This protein binds this small molecule.
Small molecule (SMILES): CC(=O)N[C@@H]1[C@@H](O)[C@H](O)[C@@H](CO)O[C@H]1O

Sequence of chain 1.C:
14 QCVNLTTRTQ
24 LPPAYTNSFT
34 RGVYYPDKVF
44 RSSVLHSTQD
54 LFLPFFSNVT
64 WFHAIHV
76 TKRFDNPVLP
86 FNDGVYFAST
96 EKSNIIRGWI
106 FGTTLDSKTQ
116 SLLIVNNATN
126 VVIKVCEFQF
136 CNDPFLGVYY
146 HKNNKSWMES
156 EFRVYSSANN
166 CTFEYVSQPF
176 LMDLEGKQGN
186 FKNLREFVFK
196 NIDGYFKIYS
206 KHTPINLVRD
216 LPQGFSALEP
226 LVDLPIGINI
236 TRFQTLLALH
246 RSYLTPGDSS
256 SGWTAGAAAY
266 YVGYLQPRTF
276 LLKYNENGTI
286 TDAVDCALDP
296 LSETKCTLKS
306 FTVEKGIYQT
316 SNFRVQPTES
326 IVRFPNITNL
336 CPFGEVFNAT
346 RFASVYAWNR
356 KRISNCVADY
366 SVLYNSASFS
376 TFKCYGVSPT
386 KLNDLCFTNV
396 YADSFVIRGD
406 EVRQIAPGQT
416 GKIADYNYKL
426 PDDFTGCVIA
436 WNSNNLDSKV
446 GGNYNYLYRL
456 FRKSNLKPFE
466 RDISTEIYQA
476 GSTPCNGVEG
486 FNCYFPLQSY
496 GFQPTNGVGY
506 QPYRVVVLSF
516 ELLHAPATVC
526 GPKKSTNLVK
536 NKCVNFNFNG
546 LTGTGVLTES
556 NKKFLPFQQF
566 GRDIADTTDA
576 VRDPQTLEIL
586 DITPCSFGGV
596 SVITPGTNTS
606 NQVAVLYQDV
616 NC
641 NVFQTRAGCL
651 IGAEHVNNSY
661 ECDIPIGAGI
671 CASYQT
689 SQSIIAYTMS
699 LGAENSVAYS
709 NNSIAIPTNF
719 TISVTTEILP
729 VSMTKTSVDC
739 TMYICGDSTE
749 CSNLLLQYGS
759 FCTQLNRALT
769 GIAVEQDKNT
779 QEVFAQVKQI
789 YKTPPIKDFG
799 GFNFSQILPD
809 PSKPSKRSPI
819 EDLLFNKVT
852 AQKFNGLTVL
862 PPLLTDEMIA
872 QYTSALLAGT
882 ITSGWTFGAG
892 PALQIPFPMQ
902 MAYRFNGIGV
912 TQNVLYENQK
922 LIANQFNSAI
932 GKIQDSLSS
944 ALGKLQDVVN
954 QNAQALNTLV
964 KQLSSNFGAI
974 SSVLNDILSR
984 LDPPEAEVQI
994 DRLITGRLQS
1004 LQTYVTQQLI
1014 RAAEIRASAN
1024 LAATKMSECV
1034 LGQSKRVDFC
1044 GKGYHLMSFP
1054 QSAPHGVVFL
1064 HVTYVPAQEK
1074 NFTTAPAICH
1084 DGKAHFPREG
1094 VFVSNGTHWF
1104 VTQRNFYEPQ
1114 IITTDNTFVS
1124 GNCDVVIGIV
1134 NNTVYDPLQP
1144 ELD

Binding-site contacts:
Ligand atom N2 contacts residue ASN603 of chain 1.C at 2.9 Å (h-bond).
Ligand atom O7 contacts residue ASN603 of chain 1.C at 4.3 Å.
Ligand atom C1 contacts residue ASN603 of chain 1.C at 1.4 Å.
Ligand atom C2 contacts residue ASN603 of chain 1.C at 2.5 Å.
Ligand atom C5 contacts residue ASN603 of chain 1.C at 3.7 Å.
Ligand atom O5 contacts residue ASN603 of chain 1.C at 2.4 Å (h-bond).
Ligand atom C4 contacts residue ASN603 of chain 1.C at 4.3 Å.
Ligand atom C7 contacts residue ASN603 of chain 1.C at 3.8 Å.
Ligand atom C3 contacts residue ASN603 of chain 1.C at 3.8 Å.